Binding-site contacts:
Ligand atom N33 contacts residue VAL32 of chain 1.C at 3.3 Å.
Ligand atom O01 contacts residue LEU83 of chain 1.C at 3.4 Å.
Ligand atom N22 contacts residue MET99 of chain 1.C at 3.1 Å (h-bond).
Ligand atom O09 contacts residue PHE162 of chain 1.C at 2.8 Å (h-bond).
Ligand atom N33 contacts residue LYS51 of chain 1.C at 3.3 Å (salt-bridge).
Ligand atom C06 contacts residue PHE162 of chain 1.C at 3.4 Å (hydrophobic).
Ligand atom N11 contacts residue THR160 of chain 1.C at 3.3 Å (h-bond).
Ligand atom C26 contacts residue MET99 of chain 1.C at 3.5 Å (hydrophobic).
Ligand atom N24 contacts residue MET99 of chain 1.C at 2.6 Å (h-bond).
Ligand atom C02 contacts residue MET96 of chain 1.C at 3.4 Å (hydrophobic).
Ligand atom F05 contacts residue CYS81 of chain 1.C at 3.2 Å.
Ligand atom C26 contacts residue PRO100 of chain 1.C at 3.7 Å (hydrophobic).
Ligand atom C25 contacts residue MET99 of chain 1.C at 3.4 Å (hydrophobic).
Ligand atom C20 contacts residue MET96 of chain 1.C at 3.7 Å (hydrophobic).
Ligand atom O01 contacts residue MET96 of chain 1.C at 3.3 Å.
Ligand atom N11 contacts residue ASP161 of chain 1.C at 3.1 Å (salt-bridge).
Ligand atom F05 contacts residue LEU83 of chain 1.C at 3.0 Å.
Ligand atom C15 contacts residue LYS51 of chain 1.C at 3.7 Å.
Ligand atom C32 contacts residue ARG147 of chain 1.C at 3.2 Å.
Ligand atom O09 contacts residue MET72 of chain 1.C at 3.5 Å.
Ligand atom C21 contacts residue GLN97 of chain 1.C at 3.4 Å.
Ligand atom F05 contacts residue MET96 of chain 1.C at 3.4 Å.
Ligand atom C17 contacts residue VAL32 of chain 1.C at 3.5 Å (hydrophobic).
Ligand atom C12 contacts residue MET96 of chain 1.C at 3.4 Å (hydrophobic).
Ligand atom C23 contacts residue MET99 of chain 1.C at 3.4 Å (hydrophobic).
Ligand atom N11 contacts residue MET96 of chain 1.C at 3.4 Å.
Ligand atom N29 contacts residue LEU150 of chain 1.C at 3.6 Å.
Ligand atom C10 contacts residue ASP161 of chain 1.C at 3.6 Å.
Ligand atom C14 contacts residue LYS51 of chain 1.C at 3.5 Å.
Ligand atom C25 contacts residue GLY102 of chain 1.C at 3.7 Å.
Ligand atom O09 contacts residue ASP161 of chain 1.C at 3.4 Å.
Ligand atom O09 contacts residue LEU164 of chain 1.C at 3.6 Å.
Ligand atom C08 contacts residue ASP161 of chain 1.C at 3.5 Å.
Ligand atom C06 contacts residue CYS81 of chain 1.C at 3.4 Å (hydrophobic).
Ligand atom C08 contacts residue PHE162 of chain 1.C at 3.6 Å (hydrophobic).
Ligand atom C21 contacts residue ALA49 of chain 1.C at 3.4 Å (hydrophobic).
Ligand atom F05 contacts residue ARG82 of chain 1.C at 3.1 Å.
Ligand atom C20 contacts residue LEU150 of chain 1.C at 3.5 Å (hydrophobic).
Ligand atom C07 contacts residue PHE162 of chain 1.C at 3.5 Å (hydrophobic).
Ligand atom C30 contacts residue VAL32 of chain 1.C at 3.6 Å (hydrophobic).

A protein and the small-molecule ligand that binds it are described below.
Small molecule (SMILES): CSc1nc(-c2cccc(NC(=O)c3cc(O)ccc3F)c2)c(-c2ccnc(NC(C)=O)c2)[nH]1

Sequence of chain 1.C:
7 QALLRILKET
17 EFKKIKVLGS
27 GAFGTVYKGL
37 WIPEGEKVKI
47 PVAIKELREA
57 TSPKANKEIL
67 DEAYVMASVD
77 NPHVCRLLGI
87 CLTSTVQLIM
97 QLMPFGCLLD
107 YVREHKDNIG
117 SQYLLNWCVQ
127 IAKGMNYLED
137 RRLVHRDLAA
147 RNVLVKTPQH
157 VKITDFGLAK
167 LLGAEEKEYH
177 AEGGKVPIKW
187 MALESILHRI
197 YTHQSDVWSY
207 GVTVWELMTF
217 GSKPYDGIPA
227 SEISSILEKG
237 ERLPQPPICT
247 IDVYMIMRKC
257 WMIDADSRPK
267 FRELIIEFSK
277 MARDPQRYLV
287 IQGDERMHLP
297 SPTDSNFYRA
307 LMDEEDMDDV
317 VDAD